Sequence of chain 1.B:
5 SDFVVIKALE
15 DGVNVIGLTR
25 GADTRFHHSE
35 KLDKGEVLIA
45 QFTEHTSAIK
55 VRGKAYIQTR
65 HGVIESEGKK

Binding-site contacts:
Ligand atom CD1 contacts residue ALA52 of chain 1.B at 4.0 Å (hydrophobic).
Ligand atom CA contacts residue THR28 of chain 1.B at 3.5 Å.
Ligand atom CB contacts residue SER51 of chain 1.B at 3.5 Å.
Ligand atom C contacts residue SER51 of chain 1.B at 3.5 Å.
Ligand atom CE3 contacts residue HIS32 of chain 1.C at 3.6 Å.
Ligand atom CH2 contacts residue ILE20 of chain 1.C at 4.1 Å (hydrophobic).
Ligand atom OXT contacts residue THR50 of chain 1.C at 3.0 Å (h-bond).
Ligand atom CA contacts residue GLY25 of chain 1.B at 3.6 Å.
Ligand atom NE1 contacts residue GLN45 of chain 1.C at 3.0 Å (h-bond).
Ligand atom CE2 contacts residue ALA44 of chain 1.C at 3.9 Å (hydrophobic).
Ligand atom CZ2 contacts residue ILE53 of chain 1.C at 3.9 Å (hydrophobic).
Ligand atom CA contacts residue THR23 of chain 1.B at 3.7 Å.
Ligand atom CD1 contacts residue SER51 of chain 1.B at 3.4 Å.
Ligand atom OXT contacts residue THR47 of chain 1.C at 2.8 Å (h-bond).
Ligand atom C contacts residue GLY25 of chain 1.B at 3.6 Å.
Ligand atom CD1 contacts residue THR47 of chain 1.C at 3.8 Å.
Ligand atom O contacts residue ARG24 of chain 1.B at 3.4 Å.
Ligand atom N contacts residue THR23 of chain 1.B at 2.9 Å (h-bond).
Ligand atom O contacts residue THR47 of chain 1.C at 3.7 Å.
Ligand atom CB contacts residue THR23 of chain 1.B at 3.8 Å.
Ligand atom OXT contacts residue HIS49 of chain 1.C at 4.0 Å.
Ligand atom CD1 contacts residue GLN45 of chain 1.C at 3.6 Å.
Ligand atom CG contacts residue SER51 of chain 1.B at 4.0 Å.
Ligand atom N contacts residue ASP27 of chain 1.B at 3.2 Å (salt-bridge).
Ligand atom CZ3 contacts residue HIS32 of chain 1.C at 3.9 Å.
Ligand atom CE2 contacts residue GLN45 of chain 1.C at 4.0 Å.
Ligand atom NE1 contacts residue SER51 of chain 1.B at 4.0 Å.
Ligand atom CH2 contacts residue GLY21 of chain 1.C at 3.5 Å.
Ligand atom N contacts residue THR28 of chain 1.B at 2.8 Å (h-bond).
Ligand atom CZ3 contacts residue GLY21 of chain 1.C at 3.5 Å.
Ligand atom O contacts residue SER51 of chain 1.B at 2.8 Å (h-bond).
Ligand atom O contacts residue THR23 of chain 1.B at 3.8 Å.
Ligand atom CZ2 contacts residue ALA44 of chain 1.C at 3.9 Å (hydrophobic).
Ligand atom C contacts residue THR47 of chain 1.C at 3.6 Å.
Ligand atom N contacts residue GLY25 of chain 1.B at 2.9 Å (h-bond).
Ligand atom NE1 contacts residue ALA44 of chain 1.C at 3.6 Å.
Ligand atom O contacts residue GLY25 of chain 1.B at 3.0 Å (h-bond).
Ligand atom CB contacts residue THR28 of chain 1.B at 3.8 Å.
Ligand atom C contacts residue THR50 of chain 1.C at 4.1 Å.
Ligand atom CA contacts residue SER51 of chain 1.B at 3.9 Å.

Sequence of chain 1.C:
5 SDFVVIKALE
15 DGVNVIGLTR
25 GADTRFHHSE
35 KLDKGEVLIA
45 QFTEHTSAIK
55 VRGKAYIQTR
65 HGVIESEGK

A small-molecule ligand and the protein it binds are described below.
Small molecule (SMILES): N[C@@H](Cc1c[nH]c2ccccc12)C(=O)O